Binding-site contacts:
Ligand atom O28 contacts residue SER369 of chain 3.B at 2.5 Å (h-bond).
Ligand atom C10 contacts residue TYR282 of chain 3.A at 3.6 Å (hydrophobic).
Ligand atom C11 contacts residue TYR282 of chain 3.A at 3.1 Å (hydrophobic).
Ligand atom C22 contacts residue ARG92 of chain 3.B at 3.1 Å.
Ligand atom O31 contacts residue ARG92 of chain 3.B at 3.5 Å.
Ligand atom C7 contacts residue TYR282 of chain 3.A at 3.5 Å (hydrophobic).
Ligand atom C12 contacts residue ARG92 of chain 3.B at 3.3 Å.
Ligand atom O30 contacts residue TYR45 of chain 3.B at 3.1 Å.
Ligand atom C1 contacts residue TYR282 of chain 3.A at 3.6 Å (hydrophobic).
Ligand atom O30 contacts residue TRP97 of chain 3.B at 3.3 Å.
Ligand atom C4 contacts residue ARG298 of chain 3.A at 2.9 Å.
Ligand atom O28 contacts residue TYR306 of chain 3.B at 3.3 Å.
Ligand atom C15 contacts residue TYR45 of chain 3.B at 3.5 Å (hydrophobic).
Ligand atom O27 contacts residue ASP295 of chain 3.A at 3.3 Å.
Ligand atom C5 contacts residue ARG298 of chain 3.A at 2.7 Å.
Ligand atom C2 contacts residue TYR282 of chain 3.A at 3.6 Å (hydrophobic).
Ligand atom N25 contacts residue TYR306 of chain 3.B at 3.5 Å.
Ligand atom O27 contacts residue TYR282 of chain 3.A at 3.4 Å (h-bond).
Ligand atom C6 contacts residue ARG92 of chain 3.B at 3.2 Å.
Ligand atom C21 contacts residue TYR306 of chain 3.B at 3.2 Å (hydrophobic).
Ligand atom O29 contacts residue ASP295 of chain 3.A at 3.1 Å (salt-bridge).
Ligand atom C22 contacts residue SER369 of chain 3.B at 3.2 Å.
Ligand atom N24 contacts residue ASN302 of chain 3.A at 3.4 Å (h-bond).
Ligand atom N26 contacts residue TYR282 of chain 3.A at 3.2 Å (h-bond).
Ligand atom C20 contacts residue ASN302 of chain 3.A at 3.2 Å.
Ligand atom C10 contacts residue ASN302 of chain 3.A at 3.5 Å.
Ligand atom O31 contacts residue SER369 of chain 3.B at 3.1 Å (h-bond).
Ligand atom O29 contacts residue TYR289 of chain 3.A at 3.4 Å.
Ligand atom C20 contacts residue TYR306 of chain 3.B at 3.4 Å (hydrophobic).
Ligand atom C18 contacts residue ASN302 of chain 3.A at 3.2 Å.
Ligand atom N26 contacts residue ASP295 of chain 3.A at 3.4 Å (salt-bridge).
Ligand atom C2 contacts residue GLU287 of chain 3.A at 3.5 Å.
Ligand atom C21 contacts residue TYR45 of chain 3.B at 3.0 Å (hydrophobic).
Ligand atom N23 contacts residue TYR45 of chain 3.B at 3.4 Å.
Ligand atom O29 contacts residue LEU299 of chain 3.A at 3.5 Å.
Ligand atom C5 contacts residue TYR282 of chain 3.A at 3.2 Å (hydrophobic).
Ligand atom O30 contacts residue GLU46 of chain 3.B at 3.4 Å (salt-bridge).
Ligand atom C16 contacts residue SER369 of chain 3.B at 3.4 Å.
Ligand atom C13 contacts residue TYR282 of chain 3.A at 3.5 Å (hydrophobic).
Ligand atom CL32 contacts residue TYR45 of chain 3.B at 3.3 Å.

Sequence of chain 3.A:
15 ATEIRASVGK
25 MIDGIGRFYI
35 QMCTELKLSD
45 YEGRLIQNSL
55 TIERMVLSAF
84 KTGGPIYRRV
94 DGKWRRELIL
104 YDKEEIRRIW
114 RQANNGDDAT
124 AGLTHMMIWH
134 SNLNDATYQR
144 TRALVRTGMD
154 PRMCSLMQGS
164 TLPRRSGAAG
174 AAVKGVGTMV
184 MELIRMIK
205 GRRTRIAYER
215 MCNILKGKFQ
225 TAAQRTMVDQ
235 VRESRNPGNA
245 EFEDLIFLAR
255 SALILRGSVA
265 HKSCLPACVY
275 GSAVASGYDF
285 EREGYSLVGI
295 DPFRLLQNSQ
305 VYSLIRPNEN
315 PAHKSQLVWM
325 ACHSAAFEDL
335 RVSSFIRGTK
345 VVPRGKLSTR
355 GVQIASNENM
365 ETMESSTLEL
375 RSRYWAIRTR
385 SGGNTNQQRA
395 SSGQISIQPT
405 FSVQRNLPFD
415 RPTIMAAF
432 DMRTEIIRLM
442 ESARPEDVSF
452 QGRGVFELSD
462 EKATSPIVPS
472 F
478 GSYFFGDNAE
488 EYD

Sequence of chain 3.B:
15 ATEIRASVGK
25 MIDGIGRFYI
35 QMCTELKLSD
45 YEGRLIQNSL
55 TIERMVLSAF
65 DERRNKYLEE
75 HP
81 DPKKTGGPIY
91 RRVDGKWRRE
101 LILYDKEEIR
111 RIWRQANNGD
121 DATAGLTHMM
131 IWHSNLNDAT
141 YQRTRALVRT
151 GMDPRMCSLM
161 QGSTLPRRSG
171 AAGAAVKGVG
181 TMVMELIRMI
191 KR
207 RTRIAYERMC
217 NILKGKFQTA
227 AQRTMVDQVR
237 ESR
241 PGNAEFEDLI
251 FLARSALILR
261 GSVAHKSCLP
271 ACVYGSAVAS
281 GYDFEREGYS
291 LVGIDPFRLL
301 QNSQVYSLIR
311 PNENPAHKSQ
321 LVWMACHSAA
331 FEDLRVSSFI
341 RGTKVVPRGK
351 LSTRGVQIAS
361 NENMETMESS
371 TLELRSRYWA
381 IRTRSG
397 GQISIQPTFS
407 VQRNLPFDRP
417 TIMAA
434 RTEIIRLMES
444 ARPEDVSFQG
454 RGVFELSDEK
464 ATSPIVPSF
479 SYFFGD

A small-molecule ligand and the protein it binds are described below.
Small molecule (SMILES): COc1ccccc1-c1noc(C)c1C(=O)N1CCN(c2ccc([N+](=O)[O-])cc2Cl)CC1